The protein below binds the small molecule below.
Small molecule (SMILES): C[C@@H](c1ccc(C(F)(F)F)cc1)n1nc(CO)c2c(=O)[nH]c(=O)[nH]c21

Binding-site contacts:
Ligand atom C4 contacts residue LEU263 of chain 1.B at 3.9 Å (hydrophobic).
Ligand atom O1 contacts residue PHE316 of chain 1.B at 3.8 Å.
Ligand atom C12 contacts residue TYR109 of chain 1.B at 3.3 Å (hydrophobic).
Ligand atom C2 contacts residue PHE316 of chain 1.B at 3.9 Å (hydrophobic).
Ligand atom O1 contacts residue EDO1 of chain 1.Q at 2.7 Å (h-bond).
Ligand atom F1 contacts residue THR259 of chain 1.B at 3.7 Å.
Ligand atom N2 contacts residue PHE316 of chain 1.B at 3.5 Å.
Ligand atom N3 contacts residue PHE316 of chain 1.B at 3.7 Å.
Ligand atom C11 contacts residue HIS110 of chain 1.B at 3.6 Å.
Ligand atom F1 contacts residue LEU263 of chain 1.B at 3.8 Å.
Ligand atom C8 contacts residue LEU263 of chain 1.B at 3.8 Å (hydrophobic).
Ligand atom C6 contacts residue ASP262 of chain 1.B at 3.5 Å.
Ligand atom C13 contacts residue PHE316 of chain 1.B at 3.4 Å (hydrophobic).
Ligand atom F2 contacts residue THR222 of chain 1.B at 3.4 Å.
Ligand atom F2 contacts residue LEU224 of chain 1.B at 3.3 Å.
Ligand atom C9 contacts residue LEU263 of chain 1.B at 3.8 Å (hydrophobic).
Ligand atom C3 contacts residue EDO1 of chain 1.Q at 3.5 Å.
Ligand atom F1 contacts residue ILE324 of chain 1.B at 3.9 Å.
Ligand atom C1 contacts residue PHE316 of chain 1.B at 3.4 Å (hydrophobic).
Ligand atom C contacts residue EDO1 of chain 1.Q at 3.7 Å.
Ligand atom C10 contacts residue THR222 of chain 1.B at 3.9 Å.
Ligand atom F contacts residue ASP262 of chain 1.B at 3.6 Å.
Ligand atom O contacts residue GLN266 of chain 1.B at 2.8 Å (h-bond).
Ligand atom C2 contacts residue ILE280 of chain 1.B at 3.6 Å (hydrophobic).
Ligand atom O1 contacts residue PHE284 of chain 1.B at 3.7 Å.
Ligand atom C14 contacts residue EDO1 of chain 1.Q at 3.4 Å.
Ligand atom O2 contacts residue PHE316 of chain 1.B at 3.3 Å.
Ligand atom C6 contacts residue THR222 of chain 1.B at 3.8 Å.
Ligand atom F contacts residue THR222 of chain 1.B at 3.5 Å.
Ligand atom C14 contacts residue PHE316 of chain 1.B at 3.5 Å (hydrophobic).
Ligand atom O2 contacts residue GLN266 of chain 1.B at 3.7 Å.
Ligand atom N3 contacts residue EDO1 of chain 1.Q at 2.8 Å (h-bond).
Ligand atom C5 contacts residue EDO1 of chain 1.O at 3.7 Å.
Ligand atom C contacts residue PHE316 of chain 1.B at 3.6 Å (hydrophobic).
Ligand atom C1 contacts residue ILE280 of chain 1.B at 3.7 Å (hydrophobic).
Ligand atom C6 contacts residue EDO1 of chain 1.O at 3.9 Å.
Ligand atom N contacts residue LEU263 of chain 1.B at 3.6 Å.
Ligand atom F contacts residue THR259 of chain 1.B at 3.4 Å.
Ligand atom O contacts residue PHE316 of chain 1.B at 3.6 Å.
Ligand atom C4 contacts residue EDO1 of chain 1.O at 3.8 Å.

Sequence of chain 1.B:
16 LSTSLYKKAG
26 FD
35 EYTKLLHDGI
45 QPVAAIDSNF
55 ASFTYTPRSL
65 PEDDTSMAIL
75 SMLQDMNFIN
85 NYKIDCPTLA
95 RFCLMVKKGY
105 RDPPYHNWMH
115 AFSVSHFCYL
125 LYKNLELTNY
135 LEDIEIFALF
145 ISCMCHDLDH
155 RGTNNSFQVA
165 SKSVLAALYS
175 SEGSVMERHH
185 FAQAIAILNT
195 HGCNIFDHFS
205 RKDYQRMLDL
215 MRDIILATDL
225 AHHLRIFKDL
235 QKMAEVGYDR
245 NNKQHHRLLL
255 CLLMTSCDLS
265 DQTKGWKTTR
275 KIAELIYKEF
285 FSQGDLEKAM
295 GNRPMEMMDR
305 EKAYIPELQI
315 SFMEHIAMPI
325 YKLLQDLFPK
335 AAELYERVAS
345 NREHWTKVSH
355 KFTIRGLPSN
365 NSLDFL